A protein and the small-molecule ligand that binds it are described below.
Small molecule (SMILES): [H]/N=C(\N)c1ccc2cc(C(=O)Nc3ccc(CN)cc3)ccc2c1

Sequence of chain 1.A:
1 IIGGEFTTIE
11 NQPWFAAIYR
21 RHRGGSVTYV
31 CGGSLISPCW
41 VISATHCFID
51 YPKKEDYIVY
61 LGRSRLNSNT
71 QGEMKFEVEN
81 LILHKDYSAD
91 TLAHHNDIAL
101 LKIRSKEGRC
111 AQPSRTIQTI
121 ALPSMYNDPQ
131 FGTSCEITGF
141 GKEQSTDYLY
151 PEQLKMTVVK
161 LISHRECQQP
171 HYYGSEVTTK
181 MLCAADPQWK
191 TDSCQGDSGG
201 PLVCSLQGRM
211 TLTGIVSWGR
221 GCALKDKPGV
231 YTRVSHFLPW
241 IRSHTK

Binding-site contacts:
Ligand atom C23 contacts residue SIN1 of chain 1.C at 3.4 Å.
Ligand atom N24 contacts residue HIS46 of chain 1.A at 3.5 Å (h-bond).
Ligand atom C27 contacts residue HIS94 of chain 1.A at 3.7 Å.
Ligand atom C30 contacts residue SIN1 of chain 1.C at 3.1 Å.
Ligand atom C13 contacts residue CYS222 of chain 1.A at 3.8 Å (hydrophobic).
Ligand atom C10 contacts residue TRP218 of chain 1.A at 3.6 Å (hydrophobic).
Ligand atom C17 contacts residue ASP192 of chain 1.A at 3.5 Å.
Ligand atom C12 contacts residue GLY219 of chain 1.A at 3.9 Å.
Ligand atom N18 contacts residue ASP192 of chain 1.A at 3.0 Å (salt-bridge).
Ligand atom C29 contacts residue HIS46 of chain 1.A at 3.8 Å.
Ligand atom C10 contacts residue SER217 of chain 1.A at 3.9 Å.
Ligand atom C37 contacts residue HIS46 of chain 1.A at 3.2 Å.
Ligand atom C29 contacts residue SIN1 of chain 1.C at 3.4 Å.
Ligand atom C26 contacts residue HIS46 of chain 1.A at 3.2 Å.
Ligand atom C37 contacts residue ASP50 of chain 1.A at 3.5 Å.
Ligand atom N19 contacts residue GLY221 of chain 1.A at 2.8 Å (h-bond).
Ligand atom N38 contacts residue ASP50 of chain 1.A at 2.9 Å (salt-bridge).
Ligand atom N19 contacts residue SER193 of chain 1.A at 3.6 Å.
Ligand atom C12 contacts residue SER193 of chain 1.A at 3.9 Å.
Ligand atom N18 contacts residue SER193 of chain 1.A at 2.8 Å (h-bond).
Ligand atom N19 contacts residue CYS222 of chain 1.A at 3.8 Å.
Ligand atom O35 contacts residue GLN195 of chain 1.A at 3.2 Å (h-bond).
Ligand atom C11 contacts residue GLY219 of chain 1.A at 3.9 Å.
Ligand atom C4 contacts residue GLN195 of chain 1.A at 3.8 Å.
Ligand atom C30 contacts residue HIS46 of chain 1.A at 3.6 Å.
Ligand atom C5 contacts residue GLN195 of chain 1.A at 3.8 Å.
Ligand atom N18 contacts residue GLY229 of chain 1.A at 3.4 Å.
Ligand atom C27 contacts residue HIS46 of chain 1.A at 3.4 Å.
Ligand atom N24 contacts residue SIN1 of chain 1.C at 3.3 Å (h-bond).
Ligand atom C25 contacts residue HIS46 of chain 1.A at 3.3 Å.
Ligand atom O35 contacts residue SIN1 of chain 1.C at 3.7 Å.
Ligand atom C17 contacts residue GLY221 of chain 1.A at 3.9 Å.
Ligand atom C28 contacts residue HIS46 of chain 1.A at 3.6 Å.
Ligand atom C26 contacts residue HIS94 of chain 1.A at 3.6 Å.
Ligand atom C25 contacts residue SIN1 of chain 1.C at 3.4 Å.
Ligand atom C11 contacts residue TRP218 of chain 1.A at 3.6 Å (hydrophobic).
Ligand atom C17 contacts residue SER193 of chain 1.A at 3.3 Å.
Ligand atom C13 contacts residue GLY221 of chain 1.A at 3.4 Å.
Ligand atom N19 contacts residue ASP192 of chain 1.A at 2.9 Å (salt-bridge).
Ligand atom C1 contacts residue SER198 of chain 1.A at 3.4 Å.